Binding-site contacts:
Ligand atom C1 contacts residue ASN212 of chain 33.E at 1.4 Å.
Ligand atom C4 contacts residue ASN212 of chain 33.E at 4.2 Å.
Ligand atom C3 contacts residue ASN212 of chain 33.E at 3.8 Å.
Ligand atom C7 contacts residue ASN212 of chain 33.E at 3.9 Å.
Ligand atom C2 contacts residue ASN212 of chain 33.E at 2.4 Å.
Ligand atom C1 contacts residue ILE211 of chain 33.E at 4.2 Å (hydrophobic).
Ligand atom O5 contacts residue ASN212 of chain 33.E at 2.4 Å (h-bond).
Ligand atom N2 contacts residue ILE211 of chain 33.E at 4.3 Å.
Ligand atom C5 contacts residue ASN212 of chain 33.E at 3.7 Å.
Ligand atom O7 contacts residue ASN212 of chain 33.E at 4.5 Å.
Ligand atom N2 contacts residue ASN212 of chain 33.E at 2.9 Å (h-bond).

A protein and the small-molecule ligand that binds it are described below.
Small molecule (SMILES): CC(=O)N[C@@H]1[C@@H](O)[C@H](O)[C@@H](CO)O[C@H]1O

Sequence of chain 33.E:
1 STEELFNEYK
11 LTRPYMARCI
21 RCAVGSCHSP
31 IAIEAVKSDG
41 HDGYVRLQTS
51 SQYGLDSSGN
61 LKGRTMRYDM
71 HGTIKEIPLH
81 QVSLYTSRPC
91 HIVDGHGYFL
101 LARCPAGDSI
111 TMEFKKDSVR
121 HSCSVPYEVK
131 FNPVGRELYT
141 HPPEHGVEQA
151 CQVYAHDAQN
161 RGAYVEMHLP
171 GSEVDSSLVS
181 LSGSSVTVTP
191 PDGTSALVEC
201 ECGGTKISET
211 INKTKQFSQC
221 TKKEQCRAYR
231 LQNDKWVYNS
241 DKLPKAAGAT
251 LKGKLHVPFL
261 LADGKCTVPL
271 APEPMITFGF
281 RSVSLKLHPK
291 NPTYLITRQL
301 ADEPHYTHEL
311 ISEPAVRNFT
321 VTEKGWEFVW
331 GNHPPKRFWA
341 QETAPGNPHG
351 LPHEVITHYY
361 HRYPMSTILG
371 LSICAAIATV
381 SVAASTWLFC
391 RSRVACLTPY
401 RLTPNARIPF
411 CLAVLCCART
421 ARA